Sequence of chain 1.A:
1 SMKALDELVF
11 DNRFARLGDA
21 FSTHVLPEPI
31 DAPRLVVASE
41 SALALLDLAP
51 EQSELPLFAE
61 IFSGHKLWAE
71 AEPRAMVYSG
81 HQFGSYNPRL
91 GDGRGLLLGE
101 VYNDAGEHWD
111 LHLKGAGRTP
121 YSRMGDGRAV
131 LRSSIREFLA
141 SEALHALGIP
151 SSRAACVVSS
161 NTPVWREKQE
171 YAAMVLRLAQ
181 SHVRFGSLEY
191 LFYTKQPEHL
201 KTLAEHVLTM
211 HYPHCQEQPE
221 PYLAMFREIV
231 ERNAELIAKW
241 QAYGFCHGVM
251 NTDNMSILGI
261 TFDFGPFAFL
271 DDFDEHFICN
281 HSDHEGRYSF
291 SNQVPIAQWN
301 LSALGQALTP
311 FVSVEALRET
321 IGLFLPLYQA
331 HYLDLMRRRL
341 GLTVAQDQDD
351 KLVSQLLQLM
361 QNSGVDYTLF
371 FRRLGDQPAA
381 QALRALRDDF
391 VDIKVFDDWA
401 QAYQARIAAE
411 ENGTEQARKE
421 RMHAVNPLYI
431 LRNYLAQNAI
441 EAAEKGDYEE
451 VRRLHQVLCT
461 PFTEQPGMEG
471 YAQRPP

This small molecule binds to this protein.
Small molecule (SMILES): Nc1ncnc2c1ncn2[C@@H]1O[C@H](CO[P](=O)(O)O[P](=O)(O)NP(=O)(O)O)[C@@H](O)[C@H]1O

Binding-site contacts:
Ligand atom O3A contacts residue CA1 of chain 1.F at 3.5 Å.
Ligand atom O4' contacts residue ARG123 of chain 1.A at 3.4 Å (salt-bridge).
Ligand atom PA contacts residue ASP263 of chain 1.A at 3.3 Å.
Ligand atom PB contacts residue CA1 of chain 1.F at 3.4 Å.
Ligand atom N1 contacts residue GLY125 of chain 1.A at 3.4 Å.
Ligand atom PB contacts residue MG1 of chain 1.E at 3.5 Å.
Ligand atom PG contacts residue MG1 of chain 1.E at 3.5 Å.
Ligand atom O1B contacts residue ARG94 of chain 1.A at 2.8 Å (salt-bridge).
Ligand atom O2A contacts residue ASP263 of chain 1.A at 3.3 Å (salt-bridge).
Ligand atom O2G contacts residue LYS114 of chain 1.A at 2.7 Å (salt-bridge).
Ligand atom PA contacts residue CA1 of chain 1.F at 3.3 Å.
Ligand atom N1 contacts residue ASP126 of chain 1.A at 3.5 Å (salt-bridge).
Ligand atom O1G contacts residue ASP263 of chain 1.A at 3.1 Å (salt-bridge).
Ligand atom N3 contacts residue GLY93 of chain 1.A at 3.4 Å (h-bond).
Ligand atom N6 contacts residue ASP126 of chain 1.A at 3.0 Å (salt-bridge).
Ligand atom N6 contacts residue ARG128 of chain 1.A at 3.5 Å (salt-bridge).
Ligand atom O2G contacts residue ASP263 of chain 1.A at 3.2 Å.
Ligand atom O1G contacts residue ASN254 of chain 1.A at 3.4 Å (h-bond).
Ligand atom O1G contacts residue ARG184 of chain 1.A at 3.1 Å (salt-bridge).
Ligand atom O2A contacts residue CA1 of chain 1.F at 2.3 Å.
Ligand atom O2B contacts residue ASP263 of chain 1.A at 3.2 Å (salt-bridge).
Ligand atom O3' contacts residue GLY91 of chain 1.A at 2.7 Å (h-bond).
Ligand atom O1G contacts residue MG1 of chain 1.E at 2.1 Å.
Ligand atom O3A contacts residue ASP263 of chain 1.A at 2.9 Å (salt-bridge).
Ligand atom O2' contacts residue GLY93 of chain 1.A at 2.8 Å (h-bond).
Ligand atom O2' contacts residue GLY91 of chain 1.A at 3.1 Å (h-bond).
Ligand atom O1A contacts residue ASN254 of chain 1.A at 3.5 Å (h-bond).
Ligand atom O1A contacts residue ASP263 of chain 1.A at 3.2 Å (salt-bridge).
Ligand atom PA contacts residue MG1 of chain 1.E at 2.8 Å.
Ligand atom O1A contacts residue MG1 of chain 1.E at 2.2 Å.
Ligand atom C2 contacts residue GLY93 of chain 1.A at 3.1 Å.
Ligand atom O2B contacts residue CA1 of chain 1.F at 2.3 Å.
Ligand atom O3A contacts residue MG1 of chain 1.E at 2.2 Å.
Ligand atom N1 contacts residue GLY127 of chain 1.A at 3.0 Å (h-bond).
Ligand atom O2B contacts residue LYS114 of chain 1.A at 3.0 Å (salt-bridge).
Ligand atom O3G contacts residue ARG177 of chain 1.A at 2.7 Å (salt-bridge).
Ligand atom O3G contacts residue ARG184 of chain 1.A at 2.8 Å (salt-bridge).
Ligand atom O3' contacts residue TYR78 of chain 1.A at 3.5 Å (h-bond).
Ligand atom O2G contacts residue ARG177 of chain 1.A at 3.0 Å (salt-bridge).
Ligand atom O2B contacts residue ARG94 of chain 1.A at 3.1 Å (salt-bridge).